Binding-site contacts:
Ligand atom N19 contacts residue GLU44 of chain 2.A at 3.5 Å (salt-bridge).
Ligand atom C05 contacts residue ASN47 of chain 2.A at 4.3 Å.
Ligand atom C12 contacts residue ASN47 of chain 2.A at 4.5 Å.
Ligand atom C02 contacts residue ASN47 of chain 2.A at 4.0 Å.
Ligand atom C06 contacts residue LEU48 of chain 2.A at 4.2 Å (hydrophobic).
Ligand atom N08 contacts residue LEU48 of chain 2.A at 3.3 Å.
Ligand atom C11 contacts residue CSO43 of chain 2.A at 4.2 Å.
Ligand atom N07 contacts residue VAL51 of chain 2.A at 4.0 Å.
Ligand atom C10 contacts residue ASN47 of chain 2.A at 3.4 Å.
Ligand atom C16 contacts residue GLU44 of chain 2.A at 3.7 Å.
Ligand atom C06 contacts residue GLU19 of chain 2.A at 3.6 Å.
Ligand atom C03 contacts residue ASN47 of chain 2.A at 3.4 Å.
Ligand atom N08 contacts residue GLU19 of chain 2.A at 2.8 Å (salt-bridge).
Ligand atom C18 contacts residue CSO43 of chain 2.A at 4.2 Å.
Ligand atom C12 contacts residue GLU44 of chain 2.A at 4.2 Å.
Ligand atom N07 contacts residue GLU19 of chain 2.A at 2.7 Å (salt-bridge).
Ligand atom C18 contacts residue GLU44 of chain 2.A at 3.7 Å.
Ligand atom C17 contacts residue GLU44 of chain 2.A at 3.6 Å.
Ligand atom N14 contacts residue GLU44 of chain 2.A at 3.8 Å.
Ligand atom C04 contacts residue ASN47 of chain 2.A at 3.6 Å.
Ligand atom C13 contacts residue GLU44 of chain 2.A at 3.8 Å.
Ligand atom C09 contacts residue ASN47 of chain 2.A at 3.2 Å.
Ligand atom C15 contacts residue GLU44 of chain 2.A at 3.6 Å.
Ligand atom S01 contacts residue GLU44 of chain 2.A at 4.0 Å.
Ligand atom C11 contacts residue ASN47 of chain 2.A at 3.9 Å.

Sequence of chain 2.A:
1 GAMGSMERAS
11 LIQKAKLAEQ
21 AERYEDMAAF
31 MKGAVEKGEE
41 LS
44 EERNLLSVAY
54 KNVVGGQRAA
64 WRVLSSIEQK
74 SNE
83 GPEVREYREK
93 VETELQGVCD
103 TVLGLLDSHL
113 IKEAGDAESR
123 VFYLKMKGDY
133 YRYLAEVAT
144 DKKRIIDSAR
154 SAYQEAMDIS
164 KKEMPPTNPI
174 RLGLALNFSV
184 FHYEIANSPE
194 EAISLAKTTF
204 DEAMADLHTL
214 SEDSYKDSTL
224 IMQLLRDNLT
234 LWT

This protein binds this small molecule.
Small molecule (SMILES): [H]/N=C(\N)c1cc2cccc(-c3cccc(N)n3)c2s1